Sequence of chain 1.A:
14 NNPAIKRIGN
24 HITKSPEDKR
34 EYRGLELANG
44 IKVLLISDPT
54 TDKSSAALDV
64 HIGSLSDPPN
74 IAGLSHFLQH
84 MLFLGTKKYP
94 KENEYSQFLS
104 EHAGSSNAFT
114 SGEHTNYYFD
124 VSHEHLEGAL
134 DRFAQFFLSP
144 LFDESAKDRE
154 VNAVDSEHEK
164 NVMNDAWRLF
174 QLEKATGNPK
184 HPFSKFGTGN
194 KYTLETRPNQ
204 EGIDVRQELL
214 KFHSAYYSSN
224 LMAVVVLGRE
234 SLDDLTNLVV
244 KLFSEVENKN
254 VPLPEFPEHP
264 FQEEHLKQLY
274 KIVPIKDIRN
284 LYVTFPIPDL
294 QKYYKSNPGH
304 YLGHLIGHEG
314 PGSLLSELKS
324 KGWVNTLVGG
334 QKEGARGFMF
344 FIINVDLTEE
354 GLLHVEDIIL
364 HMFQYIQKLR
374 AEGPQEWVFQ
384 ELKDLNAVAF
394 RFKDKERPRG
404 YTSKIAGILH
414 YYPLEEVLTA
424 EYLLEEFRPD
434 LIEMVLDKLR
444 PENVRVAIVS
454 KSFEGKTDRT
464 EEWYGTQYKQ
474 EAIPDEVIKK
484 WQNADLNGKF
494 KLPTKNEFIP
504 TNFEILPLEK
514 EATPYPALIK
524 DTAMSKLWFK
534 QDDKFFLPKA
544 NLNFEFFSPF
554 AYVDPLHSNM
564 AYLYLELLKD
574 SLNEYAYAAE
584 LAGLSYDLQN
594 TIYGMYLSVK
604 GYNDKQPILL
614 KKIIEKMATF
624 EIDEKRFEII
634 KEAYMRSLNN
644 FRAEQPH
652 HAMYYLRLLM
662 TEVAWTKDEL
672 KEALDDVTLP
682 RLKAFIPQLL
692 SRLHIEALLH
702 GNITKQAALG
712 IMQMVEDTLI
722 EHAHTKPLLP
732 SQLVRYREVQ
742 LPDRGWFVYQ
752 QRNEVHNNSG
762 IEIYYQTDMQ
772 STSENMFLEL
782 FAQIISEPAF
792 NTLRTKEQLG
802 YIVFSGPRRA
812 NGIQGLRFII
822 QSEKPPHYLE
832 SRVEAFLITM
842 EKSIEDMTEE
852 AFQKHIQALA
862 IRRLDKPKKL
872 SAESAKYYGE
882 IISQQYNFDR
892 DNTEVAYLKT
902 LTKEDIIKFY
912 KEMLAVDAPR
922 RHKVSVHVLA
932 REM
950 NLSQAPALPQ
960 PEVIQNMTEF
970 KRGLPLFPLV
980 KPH

Binding-site contacts:
Ligand atom N contacts residue GLY310 of chain 1.A at 2.6 Å (h-bond).
Ligand atom CG contacts residue ASN110 of chain 1.A at 3.1 Å.
Ligand atom C contacts residue HIS83 of chain 1.A at 3.4 Å.
Ligand atom O contacts residue GLN82 of chain 1.A at 3.0 Å (h-bond).
Ligand atom O contacts residue VAL331 of chain 1.A at 3.3 Å.
Ligand atom NE2 contacts residue SER109 of chain 1.A at 3.0 Å (h-bond).
Ligand atom CB contacts residue TYR802 of chain 1.A at 3.3 Å (hydrophobic).
Ligand atom CB contacts residue ALA111 of chain 1.A at 3.4 Å (hydrophobic).
Ligand atom O contacts residue GLN82 of chain 1.A at 3.0 Å (h-bond).
Ligand atom O contacts residue GLY332 of chain 1.A at 2.9 Å (h-bond).
Ligand atom CA contacts residue ASN110 of chain 1.A at 3.0 Å.
Ligand atom O contacts residue ASN110 of chain 1.A at 3.0 Å (h-bond).
Ligand atom O contacts residue GLU153 of chain 1.A at 3.2 Å (salt-bridge).
Ligand atom CB contacts residue HIS79 of chain 1.A at 3.4 Å.
Ligand atom O contacts residue HIS83 of chain 1.A at 3.1 Å (h-bond).
Ligand atom CB contacts residue ASN110 of chain 1.A at 3.4 Å.
Ligand atom N contacts residue HIS83 of chain 1.A at 3.4 Å (h-bond).
Ligand atom N contacts residue THR113 of chain 1.A at 3.1 Å (h-bond).
Ligand atom C contacts residue ZN1 of chain 1.F at 2.5 Å.
Ligand atom N contacts residue GLU160 of chain 1.A at 3.4 Å (salt-bridge).
Ligand atom C contacts residue GLU153 of chain 1.A at 3.4 Å.
Ligand atom N contacts residue LEU330 of chain 1.A at 2.7 Å (h-bond).
Ligand atom CA contacts residue ALA111 of chain 1.A at 3.2 Å (hydrophobic).
Ligand atom N contacts residue GLU312 of chain 1.A at 2.7 Å (salt-bridge).
Ligand atom CD1 contacts residue ASN110 of chain 1.A at 3.4 Å.
Ligand atom N contacts residue ZN1 of chain 1.F at 3.0 Å.
Ligand atom OG1 contacts residue TYR802 of chain 1.A at 2.5 Å (h-bond).
Ligand atom C contacts residue ASN110 of chain 1.A at 3.2 Å.
Ligand atom CD1 contacts residue TYR802 of chain 1.A at 3.2 Å (hydrophobic).
Ligand atom CA contacts residue GLU312 of chain 1.A at 3.4 Å.
Ligand atom O contacts residue THR113 of chain 1.A at 2.7 Å (h-bond).
Ligand atom O contacts residue HIS83 of chain 1.A at 3.0 Å (h-bond).
Ligand atom OD1 contacts residue TRP170 of chain 1.A at 3.3 Å.
Ligand atom O contacts residue GLU160 of chain 1.A at 2.9 Å (salt-bridge).
Ligand atom O contacts residue ZN1 of chain 1.F at 1.4 Å.
Ligand atom CA contacts residue GLY310 of chain 1.A at 3.2 Å.
Ligand atom O contacts residue HIS79 of chain 1.A at 2.6 Å (h-bond).
Ligand atom OD1 contacts residue THR191 of chain 1.A at 3.3 Å (h-bond).
Ligand atom O contacts residue PHE112 of chain 1.A at 3.2 Å.
Ligand atom N contacts residue GLY332 of chain 1.A at 2.8 Å (h-bond).

The small molecule below binds the protein below.
Small molecule (SMILES): CC(C)C[C@H](NC(=O)[C@@H](NC(=O)[C@H](CC(=O)O)NC(=O)[C@@H](NC(=O)[C@@H](N)CC(C)C)C(C)C)[C@@H](C)O)C(=O)N[C@H](C=O)CCC(N)=O.C[C@H](N)C(=O)N[C@@H](C)C(=O)N[C@@H](C)C=O